This small molecule binds to this protein.
Small molecule (SMILES): CO[C@@H]1[C@H](OP(=O)(O)OC[C@H]2O[C@H](n3ccc(=O)[nH]c3=O)[C@H](O)[C@@H]2O)[C@@H](COP(=O)(O)OP(=O)(O)OP(=O)(O)OC[C@H]2O[C@@H](N3CN(C)c4c3nc(N)[nH]c4=O)[C@H](O)[C@@H]2O)O[C@H]1N1CNc2c(N)ncnc21

Sequence of chain 1.D:
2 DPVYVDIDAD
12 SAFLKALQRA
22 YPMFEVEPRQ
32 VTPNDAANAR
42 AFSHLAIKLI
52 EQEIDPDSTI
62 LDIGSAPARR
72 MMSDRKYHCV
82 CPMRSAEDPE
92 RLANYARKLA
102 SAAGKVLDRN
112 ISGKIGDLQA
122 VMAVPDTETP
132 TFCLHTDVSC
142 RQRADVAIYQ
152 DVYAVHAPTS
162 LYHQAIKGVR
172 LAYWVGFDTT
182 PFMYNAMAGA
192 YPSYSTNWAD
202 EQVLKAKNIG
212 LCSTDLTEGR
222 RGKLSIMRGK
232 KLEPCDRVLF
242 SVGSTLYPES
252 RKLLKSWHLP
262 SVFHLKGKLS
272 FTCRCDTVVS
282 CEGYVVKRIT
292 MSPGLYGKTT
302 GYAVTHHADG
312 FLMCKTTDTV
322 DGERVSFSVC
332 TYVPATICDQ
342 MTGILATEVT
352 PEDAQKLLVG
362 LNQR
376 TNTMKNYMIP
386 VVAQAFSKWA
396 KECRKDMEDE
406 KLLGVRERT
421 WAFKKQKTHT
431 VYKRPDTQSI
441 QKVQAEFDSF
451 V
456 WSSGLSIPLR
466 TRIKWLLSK

Binding-site contacts:
Ligand atom O18 contacts residue LYS99 of chain 1.C at 3.3 Å (salt-bridge).
Ligand atom C7 contacts residue TYR248 of chain 1.C at 3.8 Å (hydrophobic).
Ligand atom O9 contacts residue ASN35 of chain 1.C at 3.4 Å (h-bond).
Ligand atom C10 contacts residue TYR248 of chain 1.C at 3.8 Å (hydrophobic).
Ligand atom N1 contacts residue GLU250 of chain 1.C at 3.1 Å (salt-bridge).
Ligand atom N3 contacts residue TYR248 of chain 1.C at 3.7 Å.
Ligand atom O19 contacts residue LYS99 of chain 1.C at 3.6 Å (salt-bridge).
Ligand atom O25 contacts residue ASP277 of chain 1.D at 3.6 Å.
Ligand atom C31 contacts residue GLU54 of chain 1.D at 3.6 Å.
Ligand atom O13 contacts residue ARG70 of chain 1.C at 3.1 Å (salt-bridge).
Ligand atom O6 contacts residue TYR248 of chain 1.C at 3.4 Å (h-bond).
Ligand atom O23 contacts residue ARG289 of chain 1.D at 2.7 Å (salt-bridge).
Ligand atom O10 contacts residue MG1 of chain 1.Y at 2.3 Å.
Ligand atom C2 contacts residue TYR248 of chain 1.C at 3.7 Å (hydrophobic).
Ligand atom O9 contacts residue ARG41 of chain 1.C at 3.4 Å.
Ligand atom O1 contacts residue ALA40 of chain 1.C at 3.7 Å.
Ligand atom P2 contacts residue MG1 of chain 1.Y at 3.7 Å.
Ligand atom O7 contacts residue MG1 of chain 1.Y at 2.6 Å.
Ligand atom C26 contacts residue ARG289 of chain 1.D at 3.7 Å.
Ligand atom C23 contacts residue LYS99 of chain 1.C at 3.5 Å.
Ligand atom C29 contacts residue ARG289 of chain 1.D at 3.8 Å.
Ligand atom C11 contacts residue SAH1 of chain 1.W at 3.6 Å.
Ligand atom O25 contacts residue ARG289 of chain 1.D at 3.8 Å.
Ligand atom C22 contacts residue THR33 of chain 1.C at 3.6 Å.
Ligand atom N2 contacts residue GLU250 of chain 1.C at 2.7 Å (salt-bridge).
Ligand atom N12 contacts residue ARG289 of chain 1.D at 3.5 Å (salt-bridge).
Ligand atom C2 contacts residue TYR154 of chain 1.C at 3.5 Å (hydrophobic).
Ligand atom C2 contacts residue GLU250 of chain 1.C at 3.4 Å.
Ligand atom N8 contacts residue VAL279 of chain 1.D at 3.2 Å (h-bond).
Ligand atom N1 contacts residue TYR154 of chain 1.C at 3.5 Å.
Ligand atom C4 contacts residue ARG41 of chain 1.C at 3.6 Å.
Ligand atom O4 contacts residue TYR248 of chain 1.C at 3.7 Å.
Ligand atom O8 contacts residue ARG41 of chain 1.C at 3.3 Å (salt-bridge).
Ligand atom C5 contacts residue TYR248 of chain 1.C at 3.6 Å (hydrophobic).
Ligand atom P4 contacts residue LYS99 of chain 1.C at 3.7 Å.
Ligand atom N1 contacts residue TYR248 of chain 1.C at 3.7 Å.
Ligand atom P1 contacts residue MG1 of chain 1.Y at 3.8 Å.
Ligand atom O2 contacts residue ARG41 of chain 1.C at 3.3 Å (salt-bridge).
Ligand atom O1 contacts residue TYR285 of chain 1.C at 2.6 Å (h-bond).
Ligand atom C30 contacts residue ARG289 of chain 1.D at 3.8 Å.

Sequence of chain 1.C:
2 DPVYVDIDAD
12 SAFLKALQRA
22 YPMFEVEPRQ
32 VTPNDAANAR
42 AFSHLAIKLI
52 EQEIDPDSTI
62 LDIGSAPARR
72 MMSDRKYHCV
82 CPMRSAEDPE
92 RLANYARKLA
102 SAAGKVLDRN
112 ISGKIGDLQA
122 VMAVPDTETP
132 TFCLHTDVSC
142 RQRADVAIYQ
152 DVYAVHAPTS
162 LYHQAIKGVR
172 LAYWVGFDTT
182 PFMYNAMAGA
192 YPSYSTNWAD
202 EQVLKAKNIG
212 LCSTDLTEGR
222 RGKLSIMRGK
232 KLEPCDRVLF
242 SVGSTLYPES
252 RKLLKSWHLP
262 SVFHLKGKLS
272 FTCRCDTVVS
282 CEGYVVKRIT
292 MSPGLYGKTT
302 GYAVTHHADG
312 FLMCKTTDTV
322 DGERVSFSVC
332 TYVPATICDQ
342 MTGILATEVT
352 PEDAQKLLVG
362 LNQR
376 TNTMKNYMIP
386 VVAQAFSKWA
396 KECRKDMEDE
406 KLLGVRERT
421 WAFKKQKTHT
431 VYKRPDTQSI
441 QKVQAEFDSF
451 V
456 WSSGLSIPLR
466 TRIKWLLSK